Sequence of chain 1.B:
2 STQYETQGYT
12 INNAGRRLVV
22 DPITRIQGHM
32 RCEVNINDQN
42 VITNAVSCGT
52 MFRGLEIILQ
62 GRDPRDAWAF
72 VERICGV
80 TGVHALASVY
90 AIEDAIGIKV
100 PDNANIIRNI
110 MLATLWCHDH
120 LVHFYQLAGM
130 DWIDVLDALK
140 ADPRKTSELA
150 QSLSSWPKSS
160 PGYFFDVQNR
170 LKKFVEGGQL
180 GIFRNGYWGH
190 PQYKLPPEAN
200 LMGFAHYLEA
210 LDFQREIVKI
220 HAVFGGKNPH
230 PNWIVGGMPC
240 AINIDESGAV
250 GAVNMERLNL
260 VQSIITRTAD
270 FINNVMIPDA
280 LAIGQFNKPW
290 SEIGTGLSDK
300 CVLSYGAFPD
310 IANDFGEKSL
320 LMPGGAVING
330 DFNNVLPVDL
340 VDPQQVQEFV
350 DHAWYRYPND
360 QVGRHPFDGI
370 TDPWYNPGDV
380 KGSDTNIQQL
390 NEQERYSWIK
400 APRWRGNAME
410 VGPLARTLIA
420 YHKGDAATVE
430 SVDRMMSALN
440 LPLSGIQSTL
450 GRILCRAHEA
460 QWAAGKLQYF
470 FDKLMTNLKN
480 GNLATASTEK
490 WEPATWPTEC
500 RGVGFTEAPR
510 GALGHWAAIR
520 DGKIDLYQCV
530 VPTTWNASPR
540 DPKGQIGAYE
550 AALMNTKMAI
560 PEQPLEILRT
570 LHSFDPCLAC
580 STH

Binding-site contacts:
Ligand atom C3 contacts residue CYS579 of chain 1.B at 3.1 Å (hydrophobic).
Ligand atom C3 contacts residue VAL530 of chain 1.B at 3.5 Å (hydrophobic).
Ligand atom O3 contacts residue CYS579 of chain 1.B at 3.9 Å.
Ligand atom C2 contacts residue ALA507 of chain 1.B at 3.7 Å (hydrophobic).
Ligand atom C3 contacts residue CSO79 of chain 1.B at 3.1 Å.
Ligand atom O3 contacts residue HIS83 of chain 1.B at 3.4 Å (h-bond).
Ligand atom FE contacts residue CYS579 of chain 1.B at 2.3 Å.
Ligand atom FE contacts residue CSO79 of chain 1.B at 2.3 Å.
Ligand atom O3 contacts residue ALA507 of chain 1.B at 3.5 Å.
Ligand atom N1 contacts residue PRO531 of chain 1.B at 3.6 Å.
Ligand atom N2 contacts residue ARG509 of chain 1.B at 2.9 Å (salt-bridge).
Ligand atom C1 contacts residue CYS579 of chain 1.B at 3.1 Å (hydrophobic).
Ligand atom O3 contacts residue VAL530 of chain 1.B at 3.4 Å.
Ligand atom N1 contacts residue VAL530 of chain 1.B at 3.8 Å.
Ligand atom C2 contacts residue NI1 of chain 1.M at 4.2 Å.
Ligand atom N2 contacts residue ALA507 of chain 1.B at 3.3 Å.
Ligand atom FE contacts residue NI1 of chain 1.M at 3.0 Å.
Ligand atom C1 contacts residue THR532 of chain 1.B at 3.8 Å.
Ligand atom C1 contacts residue CYS576 of chain 1.B at 3.8 Å (hydrophobic).
Ligand atom O3 contacts residue VAL82 of chain 1.B at 3.5 Å.
Ligand atom C1 contacts residue PRO531 of chain 1.B at 3.8 Å (hydrophobic).
Ligand atom N1 contacts residue CYS576 of chain 1.B at 3.9 Å.
Ligand atom C2 contacts residue ARG509 of chain 1.B at 3.4 Å.
Ligand atom C3 contacts residue VAL82 of chain 1.B at 3.8 Å (hydrophobic).
Ligand atom C1 contacts residue VAL530 of chain 1.B at 3.8 Å (hydrophobic).
Ligand atom C1 contacts residue CSO79 of chain 1.B at 4.2 Å.
Ligand atom N2 contacts residue PRO508 of chain 1.B at 3.3 Å.
Ligand atom C3 contacts residue HIS83 of chain 1.B at 3.5 Å.
Ligand atom N1 contacts residue ARG509 of chain 1.B at 3.8 Å.
Ligand atom C3 contacts residue PRO531 of chain 1.B at 3.8 Å (hydrophobic).
Ligand atom N1 contacts residue CYS579 of chain 1.B at 3.4 Å.
Ligand atom C2 contacts residue CSO79 of chain 1.B at 3.1 Å.
Ligand atom N1 contacts residue THR532 of chain 1.B at 2.9 Å (h-bond).
Ligand atom C1 contacts residue ARG509 of chain 1.B at 3.8 Å.
Ligand atom O3 contacts residue LEU512 of chain 1.B at 3.7 Å.
Ligand atom C1 contacts residue NI1 of chain 1.M at 4.0 Å.
Ligand atom O3 contacts residue PRO531 of chain 1.B at 3.5 Å.
Ligand atom C3 contacts residue ALA507 of chain 1.B at 3.8 Å (hydrophobic).
Ligand atom N2 contacts residue CSO79 of chain 1.B at 3.5 Å.
Ligand atom O3 contacts residue CSO79 of chain 1.B at 4.0 Å.

This protein binds this small molecule.
Small molecule (SMILES): N#C[Fe](=C=O)C#N